Binding-site contacts:
Ligand atom O6 contacts residue THR124 of chain 1.C at 2.4 Å (h-bond).
Ligand atom O7 contacts residue LEU141 of chain 1.C at 4.1 Å.
Ligand atom C2 contacts residue ASN122 of chain 1.C at 2.5 Å.
Ligand atom C5 contacts residue THR124 of chain 1.C at 4.0 Å.
Ligand atom C7 contacts residue GLU154 of chain 1.C at 4.1 Å.
Ligand atom C3 contacts residue ASN122 of chain 1.C at 3.8 Å.
Ligand atom O5 contacts residue THR124 of chain 1.C at 3.4 Å (h-bond).
Ligand atom O4 contacts residue VAL127 of chain 1.C at 4.4 Å.
Ligand atom C8 contacts residue GLU156 of chain 1.C at 4.3 Å.
Ligand atom C6 contacts residue THR124 of chain 1.C at 3.6 Å.
Ligand atom O5 contacts residue ASN125 of chain 1.C at 4.1 Å.
Ligand atom O7 contacts residue PHE157 of chain 1.C at 3.5 Å.
Ligand atom C7 contacts residue ASN122 of chain 1.C at 4.0 Å.
Ligand atom O5 contacts residue ASN122 of chain 1.C at 2.4 Å (h-bond).
Ligand atom O6 contacts residue ASN125 of chain 1.C at 3.1 Å (h-bond).
Ligand atom C8 contacts residue PHE157 of chain 1.C at 3.7 Å (hydrophobic).
Ligand atom O3 contacts residue VAL127 of chain 1.C at 4.2 Å.
Ligand atom C4 contacts residue ASN122 of chain 1.C at 4.3 Å.
Ligand atom C1 contacts residue ASN122 of chain 1.C at 1.4 Å.
Ligand atom O7 contacts residue VAL120 of chain 1.C at 3.6 Å.
Ligand atom O6 contacts residue ASN122 of chain 1.C at 4.5 Å.
Ligand atom C6 contacts residue ASN125 of chain 1.C at 4.0 Å.
Ligand atom C8 contacts residue GLU154 of chain 1.C at 3.3 Å.
Ligand atom C7 contacts residue PHE157 of chain 1.C at 3.9 Å (hydrophobic).
Ligand atom C1 contacts residue THR124 of chain 1.C at 4.3 Å.
Ligand atom C4 contacts residue VAL127 of chain 1.C at 4.4 Å (hydrophobic).
Ligand atom N2 contacts residue GLU154 of chain 1.C at 4.1 Å.
Ligand atom C5 contacts residue ASN122 of chain 1.C at 3.7 Å.
Ligand atom N2 contacts residue ASN122 of chain 1.C at 2.9 Å (h-bond).

The protein below binds the small molecule below.
Small molecule (SMILES): CC(=O)N[C@@H]1[C@@H](O)[C@H](O)[C@@H](CO)O[C@H]1O

Sequence of chain 1.C:
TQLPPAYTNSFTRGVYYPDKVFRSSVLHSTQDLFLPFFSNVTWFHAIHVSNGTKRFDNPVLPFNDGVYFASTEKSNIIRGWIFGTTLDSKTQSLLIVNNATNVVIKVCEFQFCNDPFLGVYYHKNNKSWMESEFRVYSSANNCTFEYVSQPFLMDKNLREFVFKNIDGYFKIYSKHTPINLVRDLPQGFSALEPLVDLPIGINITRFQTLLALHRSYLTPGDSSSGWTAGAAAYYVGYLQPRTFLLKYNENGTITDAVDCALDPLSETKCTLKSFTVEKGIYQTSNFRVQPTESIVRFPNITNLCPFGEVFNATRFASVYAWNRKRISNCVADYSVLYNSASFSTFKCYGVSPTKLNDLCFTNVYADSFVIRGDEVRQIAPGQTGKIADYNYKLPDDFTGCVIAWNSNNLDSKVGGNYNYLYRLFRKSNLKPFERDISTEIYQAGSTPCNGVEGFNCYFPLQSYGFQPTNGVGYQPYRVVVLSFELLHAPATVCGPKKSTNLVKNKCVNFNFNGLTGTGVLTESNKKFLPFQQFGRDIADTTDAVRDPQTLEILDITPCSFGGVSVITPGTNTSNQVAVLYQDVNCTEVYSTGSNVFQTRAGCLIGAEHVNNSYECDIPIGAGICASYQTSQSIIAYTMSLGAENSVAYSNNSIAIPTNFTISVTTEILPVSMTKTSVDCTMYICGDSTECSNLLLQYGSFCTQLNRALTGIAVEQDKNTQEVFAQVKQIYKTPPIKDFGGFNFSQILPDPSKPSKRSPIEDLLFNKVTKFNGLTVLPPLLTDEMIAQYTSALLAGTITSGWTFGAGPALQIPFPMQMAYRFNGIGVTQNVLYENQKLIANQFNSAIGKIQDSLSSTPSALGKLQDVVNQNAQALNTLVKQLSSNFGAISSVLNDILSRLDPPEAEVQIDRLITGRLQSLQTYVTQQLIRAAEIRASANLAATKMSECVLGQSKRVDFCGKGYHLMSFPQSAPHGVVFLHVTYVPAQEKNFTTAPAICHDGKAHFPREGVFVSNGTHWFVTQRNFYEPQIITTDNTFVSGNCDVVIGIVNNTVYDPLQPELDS